Binding-site contacts:
Ligand atom C5 contacts residue ASN364 of chain 1.A at 3.6 Å.
Ligand atom C8 contacts residue HIS270 of chain 1.A at 3.3 Å.
Ligand atom C6 contacts residue HIS368 of chain 1.A at 4.1 Å.
Ligand atom C7 contacts residue HIS270 of chain 1.A at 3.3 Å.
Ligand atom C2 contacts residue ASN364 of chain 1.A at 2.4 Å.
Ligand atom C5 contacts residue HIS368 of chain 1.A at 3.3 Å.
Ligand atom C3 contacts residue HIS368 of chain 1.A at 3.7 Å.
Ligand atom C2 contacts residue HIS368 of chain 1.A at 4.2 Å.
Ligand atom O7 contacts residue ALA365 of chain 1.A at 4.2 Å.
Ligand atom O3 contacts residue HIS270 of chain 1.A at 3.7 Å.
Ligand atom O7 contacts residue ASP269 of chain 1.A at 3.7 Å.
Ligand atom C1 contacts residue THR366 of chain 1.A at 3.3 Å.
Ligand atom C7 contacts residue PHE268 of chain 1.A at 4.1 Å (hydrophobic).
Ligand atom O5 contacts residue ASN364 of chain 1.A at 2.3 Å (h-bond).
Ligand atom C1 contacts residue ASN364 of chain 1.A at 1.4 Å.
Ligand atom N2 contacts residue THR366 of chain 1.A at 3.2 Å (h-bond).
Ligand atom C1 contacts residue HIS368 of chain 1.A at 3.7 Å.
Ligand atom C4 contacts residue ASN364 of chain 1.A at 4.2 Å.
Ligand atom C2 contacts residue THR366 of chain 1.A at 3.6 Å.
Ligand atom O6 contacts residue PRO370 of chain 1.A at 4.2 Å.
Ligand atom C8 contacts residue PHE268 of chain 1.A at 3.8 Å (hydrophobic).
Ligand atom O6 contacts residue TYR337 of chain 1.A at 3.4 Å (h-bond).
Ligand atom N2 contacts residue ASN364 of chain 1.A at 2.9 Å (h-bond).
Ligand atom O4 contacts residue HIS368 of chain 1.A at 4.0 Å.
Ligand atom O7 contacts residue THR366 of chain 1.A at 3.6 Å.
Ligand atom O6 contacts residue ALA369 of chain 1.A at 3.4 Å (h-bond).
Ligand atom O7 contacts residue PHE268 of chain 1.A at 4.0 Å.
Ligand atom C7 contacts residue ASP269 of chain 1.A at 4.2 Å.
Ligand atom O5 contacts residue TYR337 of chain 1.A at 3.8 Å.
Ligand atom C3 contacts residue ASN364 of chain 1.A at 3.8 Å.
Ligand atom O7 contacts residue HIS270 of chain 1.A at 3.5 Å (h-bond).
Ligand atom O6 contacts residue HIS368 of chain 1.A at 4.2 Å.
Ligand atom C8 contacts residue ASP269 of chain 1.A at 3.9 Å.
Ligand atom C3 contacts residue THR366 of chain 1.A at 4.0 Å.
Ligand atom C7 contacts residue ASN364 of chain 1.A at 3.3 Å.
Ligand atom C8 contacts residue ASN364 of chain 1.A at 3.3 Å.
Ligand atom C4 contacts residue HIS368 of chain 1.A at 3.9 Å.
Ligand atom C7 contacts residue THR366 of chain 1.A at 4.0 Å.
Ligand atom N2 contacts residue HIS270 of chain 1.A at 3.8 Å.
Ligand atom O5 contacts residue HIS368 of chain 1.A at 3.5 Å.

Sequence of chain 1.A:
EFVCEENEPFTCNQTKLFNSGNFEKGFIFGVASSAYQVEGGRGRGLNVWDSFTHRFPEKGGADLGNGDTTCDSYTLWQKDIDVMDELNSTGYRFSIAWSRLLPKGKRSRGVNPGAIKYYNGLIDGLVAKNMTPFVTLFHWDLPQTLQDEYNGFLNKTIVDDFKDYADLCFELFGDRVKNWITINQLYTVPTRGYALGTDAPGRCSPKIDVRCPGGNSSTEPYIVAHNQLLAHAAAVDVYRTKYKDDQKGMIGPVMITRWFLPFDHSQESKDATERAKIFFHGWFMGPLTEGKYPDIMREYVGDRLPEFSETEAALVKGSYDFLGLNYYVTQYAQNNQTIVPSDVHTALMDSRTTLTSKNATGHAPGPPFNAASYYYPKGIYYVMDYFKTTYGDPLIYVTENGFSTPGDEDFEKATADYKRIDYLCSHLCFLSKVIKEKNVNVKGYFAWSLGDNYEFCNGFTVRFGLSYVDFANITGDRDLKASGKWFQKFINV

This small molecule binds to this protein.
Small molecule (SMILES): CC(=O)N[C@@H]1[C@@H](O)[C@H](O)[C@@H](CO)O[C@H]1O